Binding-site contacts:
Ligand atom O3 contacts residue PRO281 of chain 1.A at 4.1 Å.
Ligand atom C7 contacts residue ASN241 of chain 1.A at 3.5 Å.
Ligand atom C3 contacts residue ASN241 of chain 1.A at 3.8 Å.
Ligand atom C3 contacts residue PHE278 of chain 1.A at 3.3 Å (hydrophobic).
Ligand atom C5 contacts residue PRO281 of chain 1.A at 4.2 Å (hydrophobic).
Ligand atom C6 contacts residue ASN245 of chain 1.A at 3.7 Å.
Ligand atom C4 contacts residue ASN241 of chain 1.A at 4.3 Å.
Ligand atom O7 contacts residue ASN241 of chain 1.A at 4.2 Å.
Ligand atom C3 contacts residue ASN245 of chain 1.A at 4.5 Å.
Ligand atom C4 contacts residue ASN245 of chain 1.A at 4.3 Å.
Ligand atom O3 contacts residue VAL280 of chain 1.A at 3.7 Å.
Ligand atom O3 contacts residue PHE278 of chain 1.A at 2.8 Å (h-bond).
Ligand atom C4 contacts residue LEU249 of chain 1.A at 4.3 Å (hydrophobic).
Ligand atom O2 contacts residue PRO281 of chain 1.A at 3.9 Å.
Ligand atom C8 contacts residue ASN241 of chain 1.A at 4.0 Å.
Ligand atom C1 contacts residue ASN245 of chain 1.A at 3.7 Å.
Ligand atom C4 contacts residue PHE278 of chain 1.A at 3.3 Å (hydrophobic).
Ligand atom O6 contacts residue ASN245 of chain 1.A at 3.6 Å.
Ligand atom C5 contacts residue ASN241 of chain 1.A at 3.7 Å.
Ligand atom O3 contacts residue PRO281 of chain 1.A at 3.7 Å.
Ligand atom N2 contacts residue ASN241 of chain 1.A at 2.7 Å (h-bond).
Ligand atom C2 contacts residue ASN241 of chain 1.A at 2.4 Å.
Ligand atom O5 contacts residue ASN245 of chain 1.A at 4.0 Å.
Ligand atom O4 contacts residue LEU249 of chain 1.A at 3.7 Å.
Ligand atom C1 contacts residue ASN245 of chain 1.A at 4.4 Å.
Ligand atom O6 contacts residue TYR282 of chain 1.A at 3.9 Å.
Ligand atom C6 contacts residue LYS248 of chain 1.A at 3.9 Å.
Ligand atom O5 contacts residue ASN241 of chain 1.A at 2.5 Å (h-bond).
Ligand atom C5 contacts residue ASN245 of chain 1.A at 4.1 Å.
Ligand atom C5 contacts residue ASN245 of chain 1.A at 3.4 Å.
Ligand atom O6 contacts residue PRO281 of chain 1.A at 3.9 Å.
Ligand atom C6 contacts residue LEU249 of chain 1.A at 3.9 Å (hydrophobic).
Ligand atom O5 contacts residue ASN245 of chain 1.A at 3.0 Å (h-bond).
Ligand atom O5 contacts residue PRO281 of chain 1.A at 4.2 Å.
Ligand atom O7 contacts residue TYR237 of chain 1.A at 3.7 Å.
Ligand atom C8 contacts residue PRO281 of chain 1.A at 3.7 Å (hydrophobic).
Ligand atom C6 contacts residue ASN245 of chain 1.A at 3.7 Å.
Ligand atom O4 contacts residue PHE278 of chain 1.A at 3.8 Å.
Ligand atom C1 contacts residue ASN241 of chain 1.A at 1.4 Å.

Sequence of chain 1.A:
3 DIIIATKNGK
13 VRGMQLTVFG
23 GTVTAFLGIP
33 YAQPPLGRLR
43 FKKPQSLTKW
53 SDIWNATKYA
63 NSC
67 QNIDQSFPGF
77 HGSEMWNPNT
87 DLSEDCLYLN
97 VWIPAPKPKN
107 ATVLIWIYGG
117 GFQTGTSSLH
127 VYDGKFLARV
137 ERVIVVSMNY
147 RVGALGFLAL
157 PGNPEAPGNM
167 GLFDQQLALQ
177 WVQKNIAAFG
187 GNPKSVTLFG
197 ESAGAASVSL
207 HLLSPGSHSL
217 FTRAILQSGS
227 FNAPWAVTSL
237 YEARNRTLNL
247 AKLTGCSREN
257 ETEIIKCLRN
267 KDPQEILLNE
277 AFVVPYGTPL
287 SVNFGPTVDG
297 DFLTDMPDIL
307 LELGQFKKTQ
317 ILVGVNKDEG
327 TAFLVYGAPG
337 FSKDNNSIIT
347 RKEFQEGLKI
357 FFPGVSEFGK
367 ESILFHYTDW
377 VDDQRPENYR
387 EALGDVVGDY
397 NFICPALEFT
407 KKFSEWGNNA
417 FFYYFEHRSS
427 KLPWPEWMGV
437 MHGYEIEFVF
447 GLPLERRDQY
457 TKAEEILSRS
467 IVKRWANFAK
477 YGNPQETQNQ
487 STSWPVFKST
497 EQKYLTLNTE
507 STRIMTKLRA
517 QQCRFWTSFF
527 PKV

A small-molecule ligand and the protein it binds are described below.
Small molecule (SMILES): CC(=O)N[C@H]1[C@H](O[C@H]2[C@H](O)[C@@H](NC(C)=O)CO[C@@H]2CO[C@@H]2O[C@@H](C)[C@@H](O)[C@@H](O)[C@@H]2O)O[C@H](CO)[C@@H](O)[C@@H]1O